Binding-site contacts:
Ligand atom C9 contacts residue TYR211 of chain 1.C at 3.3 Å (hydrophobic).
Ligand atom C4 contacts residue TYR183 of chain 1.D at 4.0 Å (hydrophobic).
Ligand atom BR contacts residue TYR183 of chain 1.D at 3.8 Å.
Ligand atom BR contacts residue GLN74 of chain 1.D at 3.4 Å.
Ligand atom BR contacts residue CYS206 of chain 1.C at 3.9 Å.
Ligand atom C1 contacts residue CYS206 of chain 1.C at 3.5 Å (hydrophobic).
Ligand atom C3 contacts residue TYR183 of chain 1.D at 4.3 Å (hydrophobic).
Ligand atom C2 contacts residue CYS206 of chain 1.C at 3.1 Å (hydrophobic).
Ligand atom C1 contacts residue MET133 of chain 1.D at 3.5 Å (hydrophobic).
Ligand atom C8 contacts residue TYR211 of chain 1.C at 4.2 Å (hydrophobic).
Ligand atom BR contacts residue LYS53 of chain 1.D at 3.5 Å.
Ligand atom C1 contacts residue CYS207 of chain 1.C at 3.7 Å (hydrophobic).
Ligand atom C3 contacts residue CYS206 of chain 1.C at 3.4 Å (hydrophobic).
Ligand atom O1 contacts residue CYS206 of chain 1.C at 4.3 Å.
Ligand atom C6 contacts residue CYS206 of chain 1.C at 4.2 Å (hydrophobic).
Ligand atom O1 contacts residue CYS207 of chain 1.C at 3.3 Å (h-bond).
Ligand atom N contacts residue TRP162 of chain 1.C at 3.6 Å.
Ligand atom C4 contacts residue TRP72 of chain 1.D at 3.8 Å (hydrophobic).
Ligand atom O contacts residue TYR204 of chain 1.C at 4.2 Å.
Ligand atom C10 contacts residue TRP162 of chain 1.C at 3.3 Å (hydrophobic).
Ligand atom C11 contacts residue TRP162 of chain 1.C at 3.2 Å (hydrophobic).
Ligand atom C9 contacts residue TRP162 of chain 1.C at 3.2 Å (hydrophobic).
Ligand atom C2 contacts residue MET133 of chain 1.D at 3.2 Å (hydrophobic).
Ligand atom C3 contacts residue MET133 of chain 1.D at 3.8 Å (hydrophobic).
Ligand atom C5 contacts residue TYR204 of chain 1.C at 4.1 Å (hydrophobic).
Ligand atom O1 contacts residue MET133 of chain 1.D at 3.8 Å.
Ligand atom C10 contacts residue TYR211 of chain 1.C at 4.0 Å (hydrophobic).
Ligand atom C8 contacts residue TRP162 of chain 1.C at 3.9 Å (hydrophobic).
Ligand atom C7 contacts residue TYR211 of chain 1.C at 3.4 Å (hydrophobic).
Ligand atom C contacts residue CYS206 of chain 1.C at 4.2 Å (hydrophobic).
Ligand atom C4 contacts residue CYS206 of chain 1.C at 4.0 Å (hydrophobic).
Ligand atom C6 contacts residue CYS207 of chain 1.C at 3.5 Å (hydrophobic).
Ligand atom C12 contacts residue TRP162 of chain 1.C at 3.4 Å (hydrophobic).
Ligand atom O1 contacts residue LEU131 of chain 1.D at 3.1 Å.
Ligand atom C2 contacts residue CYS207 of chain 1.C at 3.7 Å (hydrophobic).
Ligand atom C6 contacts residue MET133 of chain 1.D at 3.8 Å (hydrophobic).
Ligand atom C4 contacts residue MET133 of chain 1.D at 4.3 Å (hydrophobic).
Ligand atom C10 contacts residue SER161 of chain 1.C at 4.0 Å.
Ligand atom C5 contacts residue TRP72 of chain 1.D at 3.7 Å (hydrophobic).
Ligand atom C6 contacts residue LEU131 of chain 1.D at 4.1 Å (hydrophobic).

Sequence of chain 1.D:
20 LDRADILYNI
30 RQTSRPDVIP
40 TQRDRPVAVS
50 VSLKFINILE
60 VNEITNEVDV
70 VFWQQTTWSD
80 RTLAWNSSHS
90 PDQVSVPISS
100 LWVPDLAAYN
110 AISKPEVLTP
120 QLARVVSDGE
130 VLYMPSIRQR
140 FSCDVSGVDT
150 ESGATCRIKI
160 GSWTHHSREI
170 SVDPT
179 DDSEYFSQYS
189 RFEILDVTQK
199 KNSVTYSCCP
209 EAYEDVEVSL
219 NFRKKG

The protein below binds the small molecule below.
Small molecule (SMILES): O=C1CC2(CCNCC2)Oc2ccc(Br)cc21

Sequence of chain 1.C:
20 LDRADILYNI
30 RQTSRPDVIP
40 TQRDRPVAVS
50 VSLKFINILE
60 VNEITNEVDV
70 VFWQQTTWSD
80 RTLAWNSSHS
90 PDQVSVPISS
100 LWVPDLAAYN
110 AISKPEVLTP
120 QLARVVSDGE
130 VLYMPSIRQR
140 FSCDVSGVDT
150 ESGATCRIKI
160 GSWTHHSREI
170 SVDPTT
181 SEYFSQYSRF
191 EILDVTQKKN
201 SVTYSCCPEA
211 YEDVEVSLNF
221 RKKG